Binding-site contacts:
Ligand atom C4 contacts residue ASN11 of chain 1.C at 4.2 Å.
Ligand atom C3 contacts residue ASN11 of chain 1.C at 3.8 Å.
Ligand atom O5 contacts residue ASN11 of chain 1.C at 2.4 Å (h-bond).
Ligand atom C1 contacts residue ASN11 of chain 1.C at 1.4 Å.
Ligand atom C7 contacts residue ASN11 of chain 1.C at 3.2 Å.
Ligand atom C5 contacts residue ASN11 of chain 1.C at 3.6 Å.
Ligand atom N2 contacts residue ASN11 of chain 1.C at 2.9 Å (h-bond).
Ligand atom C2 contacts residue ASN11 of chain 1.C at 2.5 Å.
Ligand atom O7 contacts residue ASN11 of chain 1.C at 2.9 Å (h-bond).

This small molecule binds to this protein.
Small molecule (SMILES): CC(=O)N[C@H]1[C@H](O[C@H]2[C@H](O)[C@@H](NC(C)=O)CO[C@@H]2CO)O[C@H](CO)[C@@H](O)[C@@H]1O

Sequence of chain 1.C:
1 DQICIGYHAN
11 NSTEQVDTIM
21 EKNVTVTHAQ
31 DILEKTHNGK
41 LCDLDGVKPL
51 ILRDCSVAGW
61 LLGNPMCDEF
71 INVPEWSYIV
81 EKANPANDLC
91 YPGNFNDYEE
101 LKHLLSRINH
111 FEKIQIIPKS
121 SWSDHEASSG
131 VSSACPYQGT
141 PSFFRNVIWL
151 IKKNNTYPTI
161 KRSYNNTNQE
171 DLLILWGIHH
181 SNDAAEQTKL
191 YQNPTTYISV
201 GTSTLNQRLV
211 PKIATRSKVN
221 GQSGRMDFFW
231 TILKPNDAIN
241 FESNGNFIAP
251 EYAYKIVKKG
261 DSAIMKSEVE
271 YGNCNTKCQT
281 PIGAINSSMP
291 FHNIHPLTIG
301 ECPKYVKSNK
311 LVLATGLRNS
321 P